This protein binds this small molecule.
Small molecule (SMILES): CC(=O)N[C@H]1[C@H](O[C@H]2[C@H](O[C@H]3O[C@@H](C)[C@@H](O)[C@@H](O)[C@@H]3O)[C@@H](NC(C)=O)CO[C@@H]2CO[C@@H]2O[C@@H](C)[C@@H](O)[C@@H](O)[C@@H]2O)O[C@H](CO)[C@@H](O[C@@H]2O[C@H](CO)[C@@H](O)[C@H](O[C@H]3O[C@H](CO)[C@@H](O)[C@H](O)[C@@H]3O)[C@@H]2O)[C@@H]1O

Binding-site contacts:
Ligand atom C1 contacts residue ASN191 of chain 1.B at 1.4 Å.
Ligand atom O5 contacts residue ASN191 of chain 1.B at 2.3 Å (h-bond).
Ligand atom C7 contacts residue ASN191 of chain 1.B at 3.4 Å.
Ligand atom C4 contacts residue ILE235 of chain 1.B at 3.8 Å (hydrophobic).
Ligand atom O4 contacts residue ILE235 of chain 1.B at 2.9 Å (h-bond).
Ligand atom C6 contacts residue ILE195 of chain 1.B at 3.9 Å (hydrophobic).
Ligand atom C6 contacts residue THR193 of chain 1.B at 3.6 Å.
Ligand atom O7 contacts residue ASN191 of chain 1.B at 3.5 Å (h-bond).
Ligand atom C1 contacts residue THR193 of chain 1.B at 4.2 Å.
Ligand atom C6 contacts residue THR192 of chain 1.B at 4.0 Å.
Ligand atom C8 contacts residue THR193 of chain 1.B at 4.1 Å.
Ligand atom C3 contacts residue ILE235 of chain 1.B at 4.3 Å (hydrophobic).
Ligand atom N2 contacts residue ASN191 of chain 1.B at 2.8 Å (h-bond).
Ligand atom C5 contacts residue THR193 of chain 1.B at 4.0 Å.
Ligand atom O3 contacts residue ILE235 of chain 1.B at 3.6 Å.
Ligand atom C5 contacts residue ASN191 of chain 1.B at 3.6 Å.
Ligand atom C5 contacts residue THR193 of chain 1.B at 4.5 Å.
Ligand atom C8 contacts residue GLY194 of chain 1.B at 4.4 Å.
Ligand atom C6 contacts residue THR193 of chain 1.B at 4.3 Å.
Ligand atom C4 contacts residue ASN191 of chain 1.B at 4.2 Å.
Ligand atom C3 contacts residue ASN191 of chain 1.B at 3.7 Å.
Ligand atom C6 contacts residue ILE235 of chain 1.B at 4.0 Å (hydrophobic).
Ligand atom C2 contacts residue ASN191 of chain 1.B at 2.3 Å.
Ligand atom O5 contacts residue THR193 of chain 1.B at 4.0 Å.
Ligand atom C6 contacts residue ASN191 of chain 1.B at 3.5 Å.
Ligand atom O5 contacts residue THR193 of chain 1.B at 4.2 Å.
Ligand atom C5 contacts residue ASN191 of chain 1.B at 3.9 Å.

Sequence of chain 1.B:
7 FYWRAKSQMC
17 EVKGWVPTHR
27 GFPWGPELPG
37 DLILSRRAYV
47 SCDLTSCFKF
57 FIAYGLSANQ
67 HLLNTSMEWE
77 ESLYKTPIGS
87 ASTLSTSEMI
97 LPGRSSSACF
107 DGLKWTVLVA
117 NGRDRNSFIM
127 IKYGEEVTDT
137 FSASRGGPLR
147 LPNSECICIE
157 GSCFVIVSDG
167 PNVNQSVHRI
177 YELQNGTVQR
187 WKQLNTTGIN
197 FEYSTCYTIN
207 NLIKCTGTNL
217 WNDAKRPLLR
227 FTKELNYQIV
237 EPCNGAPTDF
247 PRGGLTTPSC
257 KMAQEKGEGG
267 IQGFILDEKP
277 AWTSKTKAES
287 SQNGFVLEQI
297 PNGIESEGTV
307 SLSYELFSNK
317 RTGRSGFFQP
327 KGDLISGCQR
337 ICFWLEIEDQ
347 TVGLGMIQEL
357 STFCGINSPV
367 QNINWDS